A small-molecule ligand and the protein it binds are described below.
Small molecule (SMILES): CC(=O)N[C@@H]1[C@@H](O)[C@H](O)[C@@H](CO)O[C@H]1O

Binding-site contacts:
Ligand atom O7 contacts residue ASN1131 of chain 1.C at 4.1 Å.
Ligand atom N2 contacts residue ASN1131 of chain 1.C at 2.9 Å (h-bond).
Ligand atom C8 contacts residue ILE1129 of chain 1.C at 4.4 Å (hydrophobic).
Ligand atom C5 contacts residue ASN1131 of chain 1.C at 3.7 Å.
Ligand atom O5 contacts residue ASN1131 of chain 1.C at 2.4 Å (h-bond).
Ligand atom C7 contacts residue ASN1131 of chain 1.C at 3.7 Å.
Ligand atom C3 contacts residue ASN1131 of chain 1.C at 3.8 Å.
Ligand atom C4 contacts residue ASN1131 of chain 1.C at 4.2 Å.
Ligand atom C2 contacts residue ASN1131 of chain 1.C at 2.5 Å.
Ligand atom C1 contacts residue ASN1131 of chain 1.C at 1.4 Å.

Sequence of chain 1.C:
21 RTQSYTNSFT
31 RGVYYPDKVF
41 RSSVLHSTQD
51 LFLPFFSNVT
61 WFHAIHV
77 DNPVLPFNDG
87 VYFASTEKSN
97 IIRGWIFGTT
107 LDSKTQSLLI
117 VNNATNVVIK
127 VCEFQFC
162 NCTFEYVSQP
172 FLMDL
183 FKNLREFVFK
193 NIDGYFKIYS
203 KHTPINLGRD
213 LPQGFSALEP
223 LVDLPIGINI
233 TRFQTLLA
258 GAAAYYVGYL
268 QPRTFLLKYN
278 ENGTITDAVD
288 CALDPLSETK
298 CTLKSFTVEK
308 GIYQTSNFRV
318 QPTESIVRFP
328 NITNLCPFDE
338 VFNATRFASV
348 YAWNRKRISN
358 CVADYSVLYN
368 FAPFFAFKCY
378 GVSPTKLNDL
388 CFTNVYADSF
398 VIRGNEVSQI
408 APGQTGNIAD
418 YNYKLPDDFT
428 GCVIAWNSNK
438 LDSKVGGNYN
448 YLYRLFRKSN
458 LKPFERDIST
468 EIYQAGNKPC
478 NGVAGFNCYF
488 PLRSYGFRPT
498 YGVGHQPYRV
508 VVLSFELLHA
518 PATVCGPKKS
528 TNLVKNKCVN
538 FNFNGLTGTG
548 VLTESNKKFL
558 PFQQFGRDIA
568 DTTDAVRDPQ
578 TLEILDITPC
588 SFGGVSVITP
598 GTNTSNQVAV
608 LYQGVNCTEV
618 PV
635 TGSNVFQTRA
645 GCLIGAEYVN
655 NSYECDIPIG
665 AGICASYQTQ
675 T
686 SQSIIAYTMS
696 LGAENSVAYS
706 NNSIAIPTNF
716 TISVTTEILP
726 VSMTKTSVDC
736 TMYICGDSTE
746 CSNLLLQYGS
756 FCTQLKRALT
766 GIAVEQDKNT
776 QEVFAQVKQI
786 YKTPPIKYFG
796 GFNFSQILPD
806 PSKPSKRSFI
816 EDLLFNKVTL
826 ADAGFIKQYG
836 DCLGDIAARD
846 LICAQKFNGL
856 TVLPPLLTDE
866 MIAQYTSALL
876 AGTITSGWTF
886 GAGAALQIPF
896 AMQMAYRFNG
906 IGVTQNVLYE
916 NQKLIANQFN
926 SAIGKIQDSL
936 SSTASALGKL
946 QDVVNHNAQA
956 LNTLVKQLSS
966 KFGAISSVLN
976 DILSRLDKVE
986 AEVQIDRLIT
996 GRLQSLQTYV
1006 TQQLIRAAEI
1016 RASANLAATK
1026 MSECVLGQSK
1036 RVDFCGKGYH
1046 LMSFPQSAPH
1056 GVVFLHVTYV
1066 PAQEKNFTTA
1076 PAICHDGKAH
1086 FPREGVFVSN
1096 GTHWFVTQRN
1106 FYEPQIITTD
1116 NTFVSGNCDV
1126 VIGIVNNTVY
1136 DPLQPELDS